This small molecule binds to this protein.
Small molecule (SMILES): NCCCCCN

Binding-site contacts:
Ligand atom C4 contacts residue HIS46 of chain 1.A at 3.9 Å.
Ligand atom C2 contacts residue ALA295 of chain 1.A at 4.0 Å (hydrophobic).
Ligand atom C2 contacts residue TYR50 of chain 1.A at 4.1 Å (hydrophobic).
Ligand atom C4 contacts residue VAL294 of chain 1.A at 3.1 Å (hydrophobic).
Ligand atom N1 contacts residue VAL294 of chain 1.A at 3.1 Å (h-bond).
Ligand atom NE2 contacts residue VAL294 of chain 1.A at 4.0 Å.
Ligand atom C2 contacts residue HIS46 of chain 1.A at 4.0 Å.
Ligand atom C5 contacts residue TYR50 of chain 1.A at 3.7 Å (hydrophobic).
Ligand atom NE2 contacts residue ILE269 of chain 1.A at 4.1 Å.
Ligand atom C3 contacts residue VAL294 of chain 1.A at 3.7 Å (hydrophobic).
Ligand atom C5 contacts residue VAL294 of chain 1.A at 3.6 Å (hydrophobic).
Ligand atom N1 contacts residue NAD1 of chain 1.F at 2.7 Å (h-bond).
Ligand atom C1 contacts residue HIS46 of chain 1.A at 3.6 Å.
Ligand atom C3 contacts residue TYR50 of chain 1.A at 3.3 Å (hydrophobic).
Ligand atom C5 contacts residue NAD1 of chain 1.F at 4.1 Å.
Ligand atom C2 contacts residue VAL294 of chain 1.A at 3.6 Å (hydrophobic).
Ligand atom C1 contacts residue VAL294 of chain 1.A at 4.4 Å (hydrophobic).
Ligand atom C2 contacts residue ALA296 of chain 1.A at 3.5 Å (hydrophobic).
Ligand atom C4 contacts residue TYR50 of chain 1.A at 3.7 Å (hydrophobic).
Ligand atom C3 contacts residue HIS46 of chain 1.A at 3.1 Å.
Ligand atom N1 contacts residue HIS46 of chain 1.A at 3.2 Å (h-bond).
Ligand atom C5 contacts residue THR47 of chain 1.A at 4.0 Å.
Ligand atom C5 contacts residue HIS46 of chain 1.A at 3.6 Å.
Ligand atom NE2 contacts residue GLY270 of chain 1.A at 3.8 Å.
Ligand atom C4 contacts residue ALA295 of chain 1.A at 4.0 Å (hydrophobic).
Ligand atom C4 contacts residue ALA296 of chain 1.A at 4.4 Å (hydrophobic).
Ligand atom NE2 contacts residue HIS46 of chain 1.A at 3.7 Å.

Sequence of chain 1.A:
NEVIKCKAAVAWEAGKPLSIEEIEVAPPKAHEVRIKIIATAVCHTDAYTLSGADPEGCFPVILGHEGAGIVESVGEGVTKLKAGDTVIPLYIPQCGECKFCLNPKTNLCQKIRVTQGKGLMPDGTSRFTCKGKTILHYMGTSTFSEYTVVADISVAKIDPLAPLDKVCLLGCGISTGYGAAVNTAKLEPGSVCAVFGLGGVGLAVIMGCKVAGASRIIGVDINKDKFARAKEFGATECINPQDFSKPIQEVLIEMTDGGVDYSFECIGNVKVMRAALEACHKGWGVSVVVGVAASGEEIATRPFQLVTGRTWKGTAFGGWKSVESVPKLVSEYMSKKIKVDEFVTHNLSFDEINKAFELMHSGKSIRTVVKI